Sequence of chain 1.C:
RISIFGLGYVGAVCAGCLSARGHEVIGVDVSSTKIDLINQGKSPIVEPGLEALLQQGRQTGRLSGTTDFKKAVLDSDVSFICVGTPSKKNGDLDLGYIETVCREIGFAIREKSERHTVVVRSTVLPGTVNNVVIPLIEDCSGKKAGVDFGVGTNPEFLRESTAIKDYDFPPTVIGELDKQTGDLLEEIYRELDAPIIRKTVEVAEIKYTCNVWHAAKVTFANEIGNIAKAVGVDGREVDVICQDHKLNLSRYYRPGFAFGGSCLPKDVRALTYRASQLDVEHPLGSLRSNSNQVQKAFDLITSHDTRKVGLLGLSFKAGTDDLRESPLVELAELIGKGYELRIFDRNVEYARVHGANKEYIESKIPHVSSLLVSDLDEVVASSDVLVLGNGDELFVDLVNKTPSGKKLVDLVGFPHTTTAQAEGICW

Binding-site contacts:
Ligand atom N2 contacts residue PHE262 of chain 1.D at 3.0 Å (h-bond).
Ligand atom C6' contacts residue LYS210 of chain 1.C at 3.5 Å.
Ligand atom N2 contacts residue ASN225 of chain 1.C at 3.2 Å (h-bond).
Ligand atom O6B contacts residue CYS268 of chain 1.D at 3.3 Å (h-bond).
Ligand atom O3' contacts residue PHE158 of chain 1.C at 3.2 Å (h-bond).
Ligand atom O4' contacts residue LYS210 of chain 1.C at 3.1 Å (salt-bridge).
Ligand atom C2 contacts residue ARG259 of chain 1.D at 3.4 Å.
Ligand atom O3A contacts residue LYS324 of chain 1.D at 3.3 Å (salt-bridge).
Ligand atom O2A contacts residue ARG160 of chain 1.C at 3.5 Å.
Ligand atom O6B contacts residue GLU157 of chain 1.C at 2.7 Å (salt-bridge).
Ligand atom O3D contacts residue PHE264 of chain 1.D at 3.5 Å.
Ligand atom O4' contacts residue LEU159 of chain 1.C at 3.0 Å (h-bond).
Ligand atom O2A contacts residue TYR256 of chain 1.D at 2.6 Å (h-bond).
Ligand atom O6 contacts residue MSE258 of chain 1.D at 3.4 Å (h-bond).
Ligand atom C6' contacts residue CYS268 of chain 1.D at 3.4 Å (hydrophobic).
Ligand atom O3B contacts residue PHE323 of chain 1.D at 3.5 Å.
Ligand atom C4' contacts residue LYS210 of chain 1.C at 3.5 Å.
Ligand atom C5' contacts residue LEU159 of chain 1.C at 3.4 Å (hydrophobic).
Ligand atom O2' contacts residue TYR257 of chain 1.D at 3.5 Å (h-bond).
Ligand atom C6' contacts residue GLU157 of chain 1.C at 3.5 Å.
Ligand atom O4' contacts residue PHE158 of chain 1.C at 3.1 Å.
Ligand atom N1 contacts residue ARG259 of chain 1.D at 2.6 Å (salt-bridge).
Ligand atom N2 contacts residue VAL221 of chain 1.C at 3.4 Å.
Ligand atom O6 contacts residue TYR257 of chain 1.D at 3.1 Å.
Ligand atom O3D contacts residue GLY265 of chain 1.D at 2.9 Å (h-bond).
Ligand atom C8 contacts residue TYR257 of chain 1.D at 3.5 Å (hydrophobic).
Ligand atom O6A contacts residue CYS268 of chain 1.D at 3.2 Å.
Ligand atom N2 contacts residue ARG259 of chain 1.D at 3.3 Å (salt-bridge).
Ligand atom O2A contacts residue LYS324 of chain 1.D at 2.6 Å (salt-bridge).
Ligand atom C3' contacts residue LEU159 of chain 1.C at 3.5 Å (hydrophobic).
Ligand atom O2' contacts residue HIS217 of chain 1.C at 2.9 Å (h-bond).
Ligand atom O1A contacts residue TYR257 of chain 1.D at 2.6 Å (h-bond).
Ligand atom O2B contacts residue GLU161 of chain 1.C at 2.9 Å (salt-bridge).
Ligand atom O5' contacts residue CYS268 of chain 1.D at 3.4 Å.
Ligand atom C4' contacts residue LEU159 of chain 1.C at 3.4 Å (hydrophobic).
Ligand atom O2' contacts residue ASN214 of chain 1.C at 2.6 Å (h-bond).
Ligand atom O6A contacts residue LYS210 of chain 1.C at 3.0 Å (salt-bridge).
Ligand atom O6 contacts residue ARG259 of chain 1.D at 2.9 Å (salt-bridge).
Ligand atom C2' contacts residue TYR257 of chain 1.D at 3.5 Å (hydrophobic).
Ligand atom O6A contacts residue ASN214 of chain 1.C at 2.8 Å (h-bond).

Sequence of chain 1.D:
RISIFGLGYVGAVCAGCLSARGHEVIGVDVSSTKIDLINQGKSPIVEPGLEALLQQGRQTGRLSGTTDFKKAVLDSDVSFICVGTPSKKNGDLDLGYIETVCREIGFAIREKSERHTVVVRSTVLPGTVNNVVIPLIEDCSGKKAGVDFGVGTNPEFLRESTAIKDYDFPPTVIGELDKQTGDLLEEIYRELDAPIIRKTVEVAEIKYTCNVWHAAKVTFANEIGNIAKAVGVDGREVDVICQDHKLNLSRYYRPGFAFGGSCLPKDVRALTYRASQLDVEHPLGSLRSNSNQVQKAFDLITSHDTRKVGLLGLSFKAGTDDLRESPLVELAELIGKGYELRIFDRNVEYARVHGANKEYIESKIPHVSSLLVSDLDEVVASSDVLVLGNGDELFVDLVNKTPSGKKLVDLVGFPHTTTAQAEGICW

This small molecule binds to this protein.
Small molecule (SMILES): Nc1nc2c(ncn2[C@@H]2O[C@H](CO[P](=O)(O)O[P](=O)(O)O[C@H]3O[C@H](C(=O)O)[C@@H](O)[C@H](O)[C@@H]3O)[C@@H](O)[C@H]2O)c(=O)[nH]1